Binding-site contacts:
Ligand atom C11 contacts residue GLY98 of chain 1.A at 3.8 Å.
Ligand atom N4 contacts residue LEU146 of chain 1.A at 3.7 Å.
Ligand atom C13 contacts residue VAL26 of chain 1.A at 3.9 Å (hydrophobic).
Ligand atom N1 contacts residue LEU95 of chain 1.A at 3.0 Å (h-bond).
Ligand atom N9 contacts residue LEU146 of chain 1.A at 3.6 Å.
Ligand atom C11 contacts residue LEU146 of chain 1.A at 4.1 Å (hydrophobic).
Ligand atom C20 contacts residue ARG143 of chain 1.A at 3.7 Å.
Ligand atom C10 contacts residue GLY98 of chain 1.A at 3.8 Å.
Ligand atom C7 contacts residue LEU146 of chain 1.A at 3.7 Å (hydrophobic).
Ligand atom C6 contacts residue LEU146 of chain 1.A at 3.6 Å (hydrophobic).
Ligand atom C8 contacts residue GLU93 of chain 1.A at 3.8 Å.
Ligand atom C2 contacts residue TYR94 of chain 1.A at 3.5 Å (hydrophobic).
Ligand atom C21 contacts residue GLY19 of chain 1.A at 3.6 Å.
Ligand atom C5 contacts residue GLU93 of chain 1.A at 3.7 Å.
Ligand atom C21 contacts residue VAL26 of chain 1.A at 3.8 Å (hydrophobic).
Ligand atom C12 contacts residue LEU18 of chain 1.A at 3.4 Å (hydrophobic).
Ligand atom O15 contacts residue MET92 of chain 1.A at 3.8 Å.
Ligand atom O15 contacts residue VAL26 of chain 1.A at 3.7 Å.
Ligand atom C18 contacts residue ALA156 of chain 1.A at 3.7 Å (hydrophobic).
Ligand atom C18 contacts residue ASP157 of chain 1.A at 3.9 Å.
Ligand atom C5 contacts residue ALA43 of chain 1.A at 3.8 Å (hydrophobic).
Ligand atom N1 contacts residue TYR94 of chain 1.A at 3.5 Å.
Ligand atom C2 contacts residue LEU95 of chain 1.A at 3.1 Å (hydrophobic).
Ligand atom N1 contacts residue LEU146 of chain 1.A at 4.1 Å.
Ligand atom C3 contacts residue LEU146 of chain 1.A at 3.9 Å (hydrophobic).
Ligand atom C7 contacts residue VAL26 of chain 1.A at 4.1 Å (hydrophobic).
Ligand atom C8 contacts residue ALA43 of chain 1.A at 3.7 Å (hydrophobic).
Ligand atom C5 contacts residue LEU95 of chain 1.A at 4.0 Å (hydrophobic).
Ligand atom C19 contacts residue ASN144 of chain 1.A at 3.4 Å.
Ligand atom C10 contacts residue LEU18 of chain 1.A at 4.1 Å (hydrophobic).
Ligand atom N9 contacts residue ALA43 of chain 1.A at 3.4 Å.
Ligand atom C8 contacts residue MET92 of chain 1.A at 3.8 Å (hydrophobic).
Ligand atom C3 contacts residue LEU95 of chain 1.A at 4.1 Å (hydrophobic).
Ligand atom N1 contacts residue GLU93 of chain 1.A at 4.0 Å.
Ligand atom C8 contacts residue LEU146 of chain 1.A at 3.7 Å (hydrophobic).
Ligand atom N9 contacts residue GLU93 of chain 1.A at 2.9 Å (salt-bridge).
Ligand atom C11 contacts residue CYS99 of chain 1.A at 3.8 Å (hydrophobic).
Ligand atom C5 contacts residue LEU146 of chain 1.A at 3.5 Å (hydrophobic).
Ligand atom C3 contacts residue LEU18 of chain 1.A at 4.1 Å (hydrophobic).
Ligand atom C16 contacts residue VAL26 of chain 1.A at 4.0 Å (hydrophobic).

Sequence of chain 1.A:
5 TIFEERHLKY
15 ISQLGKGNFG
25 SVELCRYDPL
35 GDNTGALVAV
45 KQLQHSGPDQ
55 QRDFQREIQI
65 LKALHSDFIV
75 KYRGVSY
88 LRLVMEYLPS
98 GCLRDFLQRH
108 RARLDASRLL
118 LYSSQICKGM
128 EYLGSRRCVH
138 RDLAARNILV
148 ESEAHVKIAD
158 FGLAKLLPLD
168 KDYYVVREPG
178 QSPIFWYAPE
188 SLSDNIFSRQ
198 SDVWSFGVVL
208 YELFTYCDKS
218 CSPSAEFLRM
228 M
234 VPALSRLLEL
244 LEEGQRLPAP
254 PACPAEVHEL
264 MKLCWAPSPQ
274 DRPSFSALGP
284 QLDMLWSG

This small molecule binds to this protein.
Small molecule (SMILES): C[C@H](NC(=O)c1c[nH]c2ncc(C3CC3)nc12)C(C)(C)C